This protein binds this small molecule.
Small molecule (SMILES): CC(=O)N[C@@H]1[C@@H](O)[C@H](O)[C@@H](CO)O[C@H]1O

Binding-site contacts:
Ligand atom C5 contacts residue ASN234 of chain 1.A at 3.6 Å.
Ligand atom C1 contacts residue ASN234 of chain 1.A at 1.4 Å.
Ligand atom C8 contacts residue ASN234 of chain 1.A at 3.7 Å.
Ligand atom C4 contacts residue ASN234 of chain 1.A at 4.2 Å.
Ligand atom C8 contacts residue GLY232 of chain 1.A at 3.9 Å.
Ligand atom N2 contacts residue ASN234 of chain 1.A at 3.0 Å (h-bond).
Ligand atom O5 contacts residue ASN234 of chain 1.A at 2.3 Å (h-bond).
Ligand atom C7 contacts residue ASN234 of chain 1.A at 3.6 Å.
Ligand atom C2 contacts residue ASN234 of chain 1.A at 2.5 Å.
Ligand atom O7 contacts residue ASN234 of chain 1.A at 3.9 Å.
Ligand atom C8 contacts residue ILE233 of chain 1.A at 4.0 Å (hydrophobic).
Ligand atom C3 contacts residue ASN234 of chain 1.A at 3.8 Å.

Sequence of chain 1.A:
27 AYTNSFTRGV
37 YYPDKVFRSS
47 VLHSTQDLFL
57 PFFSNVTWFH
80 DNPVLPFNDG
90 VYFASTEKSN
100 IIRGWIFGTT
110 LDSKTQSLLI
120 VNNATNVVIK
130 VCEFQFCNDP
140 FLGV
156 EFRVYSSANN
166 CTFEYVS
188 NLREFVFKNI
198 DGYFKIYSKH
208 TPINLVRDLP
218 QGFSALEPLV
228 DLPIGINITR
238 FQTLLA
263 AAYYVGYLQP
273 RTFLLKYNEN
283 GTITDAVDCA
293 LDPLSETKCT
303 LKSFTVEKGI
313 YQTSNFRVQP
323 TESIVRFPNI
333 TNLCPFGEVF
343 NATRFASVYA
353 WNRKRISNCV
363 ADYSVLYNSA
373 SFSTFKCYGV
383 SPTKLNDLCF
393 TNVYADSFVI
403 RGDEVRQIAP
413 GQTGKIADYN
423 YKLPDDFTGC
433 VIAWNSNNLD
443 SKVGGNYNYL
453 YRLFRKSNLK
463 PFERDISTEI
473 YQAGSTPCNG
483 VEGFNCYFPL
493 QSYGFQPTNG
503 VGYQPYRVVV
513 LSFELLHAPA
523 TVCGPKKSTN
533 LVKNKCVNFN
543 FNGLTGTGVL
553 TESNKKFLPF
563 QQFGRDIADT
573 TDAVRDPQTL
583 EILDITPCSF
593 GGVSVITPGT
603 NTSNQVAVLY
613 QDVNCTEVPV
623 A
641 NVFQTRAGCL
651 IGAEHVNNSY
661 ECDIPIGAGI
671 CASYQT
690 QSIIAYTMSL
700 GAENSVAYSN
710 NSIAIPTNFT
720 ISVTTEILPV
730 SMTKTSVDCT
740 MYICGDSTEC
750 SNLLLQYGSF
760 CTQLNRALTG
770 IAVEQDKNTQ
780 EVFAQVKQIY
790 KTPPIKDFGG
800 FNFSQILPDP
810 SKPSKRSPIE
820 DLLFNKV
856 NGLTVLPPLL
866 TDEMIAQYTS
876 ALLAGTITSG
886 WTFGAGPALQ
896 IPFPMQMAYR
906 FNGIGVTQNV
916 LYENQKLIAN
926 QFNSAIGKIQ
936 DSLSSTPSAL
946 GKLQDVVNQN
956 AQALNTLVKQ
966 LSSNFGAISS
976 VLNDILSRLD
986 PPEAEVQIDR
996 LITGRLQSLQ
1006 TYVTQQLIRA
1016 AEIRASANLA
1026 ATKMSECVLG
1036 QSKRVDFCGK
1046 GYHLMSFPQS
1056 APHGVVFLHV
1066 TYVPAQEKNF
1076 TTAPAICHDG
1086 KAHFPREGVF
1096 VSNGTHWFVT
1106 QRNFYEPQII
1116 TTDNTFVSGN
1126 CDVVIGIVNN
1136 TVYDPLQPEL